The small molecule below binds the protein below.
Small molecule (SMILES): N[C@@H](CC(=O)O)C(=O)O

Sequence of chain 1.A:
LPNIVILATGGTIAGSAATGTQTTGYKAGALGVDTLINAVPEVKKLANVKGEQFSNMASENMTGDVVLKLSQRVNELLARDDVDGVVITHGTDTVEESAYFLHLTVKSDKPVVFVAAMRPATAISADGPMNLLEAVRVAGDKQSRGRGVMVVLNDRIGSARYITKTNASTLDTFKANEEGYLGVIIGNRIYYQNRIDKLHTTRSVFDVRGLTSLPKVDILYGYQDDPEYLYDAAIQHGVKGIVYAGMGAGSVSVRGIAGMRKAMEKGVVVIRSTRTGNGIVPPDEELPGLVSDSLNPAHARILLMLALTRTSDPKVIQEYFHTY

Sequence of chain 1.C:
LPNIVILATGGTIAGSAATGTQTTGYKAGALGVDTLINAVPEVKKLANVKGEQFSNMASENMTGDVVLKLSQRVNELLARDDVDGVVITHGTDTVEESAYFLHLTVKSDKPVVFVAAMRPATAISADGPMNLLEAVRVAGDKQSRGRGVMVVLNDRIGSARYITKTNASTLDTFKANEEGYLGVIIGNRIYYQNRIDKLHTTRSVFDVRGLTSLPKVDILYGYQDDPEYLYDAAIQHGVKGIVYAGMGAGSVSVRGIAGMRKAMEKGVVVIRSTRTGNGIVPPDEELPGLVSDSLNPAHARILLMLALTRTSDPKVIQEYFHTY

Binding-site contacts:
Ligand atom OXT contacts residue THR96 of chain 1.C at 3.2 Å (h-bond).
Ligand atom OD1 contacts residue THR16 of chain 1.C at 3.0 Å (h-bond).
Ligand atom CB contacts residue ASP97 of chain 1.C at 3.7 Å.
Ligand atom OD1 contacts residue GLY95 of chain 1.C at 3.2 Å.
Ligand atom CA contacts residue ALA32 of chain 1.C at 4.0 Å (hydrophobic).
Ligand atom CG contacts residue THR16 of chain 1.C at 2.8 Å.
Ligand atom OD1 contacts residue GLY15 of chain 1.C at 4.0 Å.
Ligand atom C contacts residue GLY95 of chain 1.C at 3.5 Å.
Ligand atom CG contacts residue THR96 of chain 1.C at 3.0 Å.
Ligand atom O contacts residue ALA62 of chain 1.C at 3.4 Å.
Ligand atom CG contacts residue ALA121 of chain 1.C at 3.8 Å (hydrophobic).
Ligand atom OD2 contacts residue MET122 of chain 1.C at 4.0 Å.
Ligand atom C contacts residue GLY15 of chain 1.C at 4.2 Å.
Ligand atom OD2 contacts residue THR96 of chain 1.C at 2.7 Å (h-bond).
Ligand atom C contacts residue ASP97 of chain 1.C at 3.9 Å.
Ligand atom OXT contacts residue GLY95 of chain 1.C at 3.3 Å.
Ligand atom OXT contacts residue SER63 of chain 1.C at 2.6 Å (h-bond).
Ligand atom C contacts residue THR96 of chain 1.C at 3.9 Å.
Ligand atom CA contacts residue GLU64 of chain 1.C at 3.9 Å.
Ligand atom N contacts residue GLU64 of chain 1.C at 2.9 Å (salt-bridge).
Ligand atom C contacts residue SER63 of chain 1.C at 3.5 Å.
Ligand atom O contacts residue GLY15 of chain 1.C at 3.4 Å.
Ligand atom C contacts residue GLU64 of chain 1.C at 3.6 Å.
Ligand atom CA contacts residue THR16 of chain 1.C at 3.3 Å.
Ligand atom CA contacts residue ASP97 of chain 1.C at 3.7 Å.
Ligand atom CB contacts residue THR16 of chain 1.C at 3.1 Å.
Ligand atom N contacts residue ASP97 of chain 1.C at 2.8 Å (salt-bridge).
Ligand atom O contacts residue SER63 of chain 1.C at 2.7 Å (h-bond).
Ligand atom OD1 contacts residue ALA121 of chain 1.C at 3.8 Å.
Ligand atom OXT contacts residue GLU64 of chain 1.C at 3.9 Å.
Ligand atom CB contacts residue THR96 of chain 1.C at 3.5 Å.
Ligand atom O contacts residue ALA32 of chain 1.C at 4.0 Å.
Ligand atom OD1 contacts residue THR96 of chain 1.C at 2.8 Å (h-bond).
Ligand atom OD2 contacts residue THR16 of chain 1.C at 3.2 Å (h-bond).
Ligand atom O contacts residue GLY95 of chain 1.C at 3.3 Å.
Ligand atom OXT contacts residue ASP97 of chain 1.C at 3.0 Å (salt-bridge).
Ligand atom OD2 contacts residue ALA121 of chain 1.C at 3.0 Å (h-bond).
Ligand atom N contacts residue SER255 of chain 1.A at 4.0 Å.
Ligand atom O contacts residue GLU64 of chain 1.C at 3.8 Å.
Ligand atom O contacts residue THR16 of chain 1.C at 4.0 Å.